A protein and the small-molecule ligand that binds it are described below.
Small molecule (SMILES): N[C@@H](CC(=O)O)C(=O)O

Sequence of chain 1.A:
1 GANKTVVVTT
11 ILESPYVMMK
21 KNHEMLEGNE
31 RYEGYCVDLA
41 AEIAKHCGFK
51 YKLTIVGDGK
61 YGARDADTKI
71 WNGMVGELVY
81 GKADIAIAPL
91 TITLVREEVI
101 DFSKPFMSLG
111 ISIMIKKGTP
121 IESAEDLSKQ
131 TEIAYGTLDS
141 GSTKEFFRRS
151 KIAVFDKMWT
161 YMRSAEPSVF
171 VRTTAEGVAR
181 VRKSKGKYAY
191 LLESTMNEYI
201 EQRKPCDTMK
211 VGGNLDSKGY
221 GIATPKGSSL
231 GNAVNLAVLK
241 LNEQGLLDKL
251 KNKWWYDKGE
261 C

Binding-site contacts:
Ligand atom C contacts residue TYR61 of chain 1.A at 3.6 Å (hydrophobic).
Ligand atom C contacts residue THR91 of chain 1.A at 3.7 Å.
Ligand atom O contacts residue LEU90 of chain 1.A at 3.7 Å.
Ligand atom OXT contacts residue TYR61 of chain 1.A at 3.4 Å.
Ligand atom C contacts residue ARG96 of chain 1.A at 3.4 Å.
Ligand atom OD1 contacts residue SER142 of chain 1.A at 3.1 Å (h-bond).
Ligand atom N contacts residue PRO89 of chain 1.A at 2.8 Å (h-bond).
Ligand atom O contacts residue ARG96 of chain 1.A at 2.8 Å (salt-bridge).
Ligand atom OXT contacts residue SER142 of chain 1.A at 2.9 Å (h-bond).
Ligand atom CG contacts residue SER142 of chain 1.A at 3.9 Å.
Ligand atom OXT contacts residue ARG96 of chain 1.A at 2.8 Å (salt-bridge).
Ligand atom OXT contacts residue GLY141 of chain 1.A at 3.2 Å.
Ligand atom CA contacts residue SER142 of chain 1.A at 3.2 Å.
Ligand atom CG contacts residue LEU138 of chain 1.A at 4.0 Å (hydrophobic).
Ligand atom CG contacts residue GLU193 of chain 1.A at 3.9 Å.
Ligand atom CB contacts residue TYR61 of chain 1.A at 3.8 Å (hydrophobic).
Ligand atom O contacts residue PRO89 of chain 1.A at 3.8 Å.
Ligand atom OD1 contacts residue THR143 of chain 1.A at 3.0 Å (h-bond).
Ligand atom O contacts residue TYR61 of chain 1.A at 3.4 Å.
Ligand atom C contacts residue SER142 of chain 1.A at 3.3 Å.
Ligand atom CB contacts residue SER142 of chain 1.A at 4.1 Å.
Ligand atom OD1 contacts residue LEU138 of chain 1.A at 4.1 Å.
Ligand atom OD1 contacts residue GLY141 of chain 1.A at 3.5 Å.
Ligand atom N contacts residue SER142 of chain 1.A at 4.3 Å.
Ligand atom OD2 contacts residue THR143 of chain 1.A at 2.8 Å (h-bond).
Ligand atom C contacts residue PRO89 of chain 1.A at 4.4 Å (hydrophobic).
Ligand atom CB contacts residue LEU138 of chain 1.A at 4.0 Å (hydrophobic).
Ligand atom CA contacts residue PRO89 of chain 1.A at 4.1 Å (hydrophobic).
Ligand atom CA contacts residue GLU193 of chain 1.A at 3.3 Å.
Ligand atom OD2 contacts residue GLU193 of chain 1.A at 3.5 Å.
Ligand atom N contacts residue GLU193 of chain 1.A at 2.8 Å (salt-bridge).
Ligand atom CA contacts residue THR91 of chain 1.A at 3.4 Å.
Ligand atom CG contacts residue THR143 of chain 1.A at 3.4 Å.
Ligand atom CB contacts residue GLU193 of chain 1.A at 3.9 Å.
Ligand atom CA contacts residue TYR61 of chain 1.A at 4.0 Å (hydrophobic).
Ligand atom O contacts residue THR91 of chain 1.A at 3.0 Å (h-bond).
Ligand atom N contacts residue THR91 of chain 1.A at 3.1 Å (h-bond).
Ligand atom N contacts residue TYR61 of chain 1.A at 3.7 Å.
Ligand atom O contacts residue SER142 of chain 1.A at 3.9 Å.
Ligand atom N contacts residue TYR220 of chain 1.A at 3.8 Å.